Binding-site contacts:
Ligand atom C8 contacts residue VAL414 of chain 1.B at 3.7 Å (hydrophobic).
Ligand atom C6 contacts residue ARG412 of chain 1.B at 3.4 Å.
Ligand atom C5 contacts residue NAG1 of chain 1.EA at 3.8 Å.
Ligand atom C5 contacts residue VAL414 of chain 1.B at 3.5 Å (hydrophobic).
Ligand atom C3 contacts residue VAL414 of chain 1.B at 3.8 Å (hydrophobic).
Ligand atom C8 contacts residue LEU231 of chain 1.B at 3.7 Å (hydrophobic).
Ligand atom O4 contacts residue ILE407 of chain 1.B at 3.4 Å.
Ligand atom C4 contacts residue VAL414 of chain 1.B at 4.0 Å (hydrophobic).
Ligand atom O4 contacts residue GLN408 of chain 1.B at 3.7 Å.
Ligand atom C1 contacts residue ASN232 of chain 1.B at 1.4 Å.
Ligand atom O5 contacts residue VAL414 of chain 1.B at 4.0 Å.
Ligand atom O5 contacts residue NAG1 of chain 1.EA at 3.6 Å (h-bond).
Ligand atom O6 contacts residue ARG412 of chain 1.B at 2.4 Å (salt-bridge).
Ligand atom C5 contacts residue ASN232 of chain 1.B at 3.6 Å.
Ligand atom O4 contacts residue VAL414 of chain 1.B at 3.7 Å.
Ligand atom C2 contacts residue ASN232 of chain 1.B at 2.4 Å.
Ligand atom N2 contacts residue SER415 of chain 1.B at 3.5 Å.
Ligand atom C6 contacts residue GLY348 of chain 1.B at 3.7 Å.
Ligand atom O4 contacts residue GLY409 of chain 1.B at 2.9 Å (h-bond).
Ligand atom O6 contacts residue GLY348 of chain 1.B at 3.0 Å (h-bond).
Ligand atom O6 contacts residue NAG1 of chain 1.EA at 3.0 Å (h-bond).
Ligand atom O5 contacts residue ASN232 of chain 1.B at 2.3 Å (h-bond).
Ligand atom O3 contacts residue CYS413 of chain 1.B at 3.5 Å (h-bond).
Ligand atom C1 contacts residue VAL414 of chain 1.B at 3.7 Å (hydrophobic).
Ligand atom O5 contacts residue ARG412 of chain 1.B at 4.0 Å.
Ligand atom O3 contacts residue ILE407 of chain 1.B at 3.9 Å.
Ligand atom C6 contacts residue NAG1 of chain 1.EA at 3.9 Å.
Ligand atom O6 contacts residue VAL410 of chain 1.B at 2.5 Å (h-bond).
Ligand atom C3 contacts residue ILE407 of chain 1.B at 4.0 Å (hydrophobic).
Ligand atom N2 contacts residue ASN232 of chain 1.B at 2.9 Å (h-bond).
Ligand atom C8 contacts residue PHE345 of chain 1.B at 3.8 Å (hydrophobic).
Ligand atom O3 contacts residue CYS347 of chain 1.B at 3.0 Å (h-bond).
Ligand atom C6 contacts residue GLY348 of chain 1.B at 3.5 Å.
Ligand atom C6 contacts residue VAL410 of chain 1.B at 3.6 Å (hydrophobic).
Ligand atom C3 contacts residue ASN232 of chain 1.B at 3.7 Å.
Ligand atom C6 contacts residue GLY409 of chain 1.B at 3.7 Å.
Ligand atom O4 contacts residue SER179 of chain 1.B at 3.8 Å.
Ligand atom O5 contacts residue CYS347 of chain 1.B at 4.0 Å.
Ligand atom C7 contacts residue ASN232 of chain 1.B at 3.8 Å.
Ligand atom C6 contacts residue CYS347 of chain 1.B at 3.6 Å (hydrophobic).

Sequence of chain 1.B:
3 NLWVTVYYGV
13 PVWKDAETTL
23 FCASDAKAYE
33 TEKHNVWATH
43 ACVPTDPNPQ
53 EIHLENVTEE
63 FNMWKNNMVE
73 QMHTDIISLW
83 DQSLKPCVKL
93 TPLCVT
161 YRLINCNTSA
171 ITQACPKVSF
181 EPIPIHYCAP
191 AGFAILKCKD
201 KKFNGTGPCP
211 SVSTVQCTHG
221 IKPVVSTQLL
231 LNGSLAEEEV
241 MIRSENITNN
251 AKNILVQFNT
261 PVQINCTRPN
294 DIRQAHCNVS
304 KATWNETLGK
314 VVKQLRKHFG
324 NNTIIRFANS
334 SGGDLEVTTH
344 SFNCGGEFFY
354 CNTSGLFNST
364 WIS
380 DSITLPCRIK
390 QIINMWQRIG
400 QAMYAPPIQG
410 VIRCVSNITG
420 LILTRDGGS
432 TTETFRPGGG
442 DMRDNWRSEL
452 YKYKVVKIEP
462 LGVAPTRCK

The small molecule below binds the protein below.
Small molecule (SMILES): CC(=O)N[C@H]1[C@H](O[C@H]2[C@H](O)[C@@H](NC(C)=O)CO[C@@H]2CO)O[C@H](CO)[C@@H](O[C@@H]2O[C@H](CO[C@H]3O[C@H](CO)[C@@H](O)[C@H](O[C@H]4O[C@H](CO)[C@@H](O)[C@H](O)[C@@H]4O)[C@@H]3O)[C@@H](O)[C@H](O[C@H]3O[C@H](CO)[C@@H](O)[C@H](O)[C@@H]3O[C@H]3O[C@H](CO)[C@@H](O)[C@H](O)[C@@H]3O)[C@@H]2O)[C@@H]1O